Binding-site contacts:
Ligand atom N21 contacts residue GLU114 of chain 1.B at 2.9 Å (salt-bridge).
Ligand atom N30 contacts residue SER134 of chain 1.B at 3.5 Å.
Ligand atom C15 contacts residue ASN141 of chain 1.B at 3.5 Å.
Ligand atom C22 contacts residue GLU114 of chain 1.B at 3.6 Å.
Ligand atom C15 contacts residue TYR113 of chain 1.B at 3.3 Å (hydrophobic).
Ligand atom C11 contacts residue THR86 of chain 1.B at 3.6 Å.
Ligand atom N30 contacts residue THR86 of chain 1.B at 3.5 Å (h-bond).
Ligand atom C02 contacts residue TYR138 of chain 1.B at 3.5 Å (hydrophobic).
Ligand atom C13 contacts residue TYR113 of chain 1.B at 3.4 Å (hydrophobic).
Ligand atom C10 contacts residue PRO85 of chain 1.B at 3.3 Å (hydrophobic).
Ligand atom N30 contacts residue PRO85 of chain 1.B at 3.5 Å.
Ligand atom N30 contacts residue VAL133 of chain 1.B at 3.4 Å (h-bond).
Ligand atom N01 contacts residue ILE135 of chain 1.B at 3.6 Å (h-bond).
Ligand atom C10 contacts residue GLY143 of chain 1.B at 3.5 Å.
Ligand atom C25 contacts residue GLU114 of chain 1.B at 3.4 Å.
Ligand atom N01 contacts residue GLY136 of chain 1.B at 3.0 Å (h-bond).
Ligand atom N30 contacts residue ALA146 of chain 1.B at 3.5 Å.
Ligand atom N01 contacts residue TYR138 of chain 1.B at 3.6 Å.
Ligand atom C27 contacts residue TYR113 of chain 1.B at 3.6 Å (hydrophobic).
Ligand atom C16 contacts residue TYR113 of chain 1.B at 3.5 Å (hydrophobic).
Ligand atom C10 contacts residue GLY142 of chain 1.B at 3.7 Å.
Ligand atom C08 contacts residue GLY142 of chain 1.B at 3.5 Å.
Ligand atom N04 contacts residue LEU140 of chain 1.B at 3.0 Å (h-bond).
Ligand atom C24 contacts residue GLU114 of chain 1.B at 3.5 Å.
Ligand atom C07 contacts residue PRO87 of chain 1.B at 3.7 Å (hydrophobic).
Ligand atom N03 contacts residue TYR138 of chain 1.B at 2.7 Å (h-bond).
Ligand atom C12 contacts residue GLY142 of chain 1.B at 3.6 Å.
Ligand atom N01 contacts residue SER134 of chain 1.B at 3.1 Å (h-bond).
Ligand atom C12 contacts residue GLY111 of chain 1.B at 3.3 Å.
Ligand atom C18 contacts residue VAL139 of chain 1.B at 3.5 Å (hydrophobic).
Ligand atom C15 contacts residue LEU140 of chain 1.B at 3.3 Å (hydrophobic).
Ligand atom N30 contacts residue ILE135 of chain 1.B at 3.5 Å (h-bond).
Ligand atom C13 contacts residue GLY142 of chain 1.B at 3.6 Å.
Ligand atom C09 contacts residue GLY143 of chain 1.B at 3.6 Å.
Ligand atom N14 contacts residue GLY142 of chain 1.B at 3.5 Å.
Ligand atom C17 contacts residue LEU140 of chain 1.B at 3.4 Å (hydrophobic).
Ligand atom C09 contacts residue GLY142 of chain 1.B at 3.5 Å.
Ligand atom C06 contacts residue PRO87 of chain 1.B at 3.5 Å (hydrophobic).
Ligand atom C17 contacts residue VAL139 of chain 1.B at 3.6 Å (hydrophobic).
Ligand atom N03 contacts residue LEU140 of chain 1.B at 3.4 Å (h-bond).

The protein below binds the small molecule below.
Small molecule (SMILES): N#Cc1c(-c2ccc3ccn(Cc4ccc(CN5CCCC5)cc4)c3c2)n[nH]c1N

Sequence of chain 1.B:
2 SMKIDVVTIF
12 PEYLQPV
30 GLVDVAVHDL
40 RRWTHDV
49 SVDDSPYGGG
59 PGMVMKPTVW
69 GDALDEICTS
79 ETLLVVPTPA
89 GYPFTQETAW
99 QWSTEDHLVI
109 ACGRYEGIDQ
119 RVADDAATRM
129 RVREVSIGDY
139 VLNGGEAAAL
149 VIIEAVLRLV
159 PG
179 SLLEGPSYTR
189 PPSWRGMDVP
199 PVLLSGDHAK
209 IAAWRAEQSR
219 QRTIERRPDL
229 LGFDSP

Sequence of chain 1.A:
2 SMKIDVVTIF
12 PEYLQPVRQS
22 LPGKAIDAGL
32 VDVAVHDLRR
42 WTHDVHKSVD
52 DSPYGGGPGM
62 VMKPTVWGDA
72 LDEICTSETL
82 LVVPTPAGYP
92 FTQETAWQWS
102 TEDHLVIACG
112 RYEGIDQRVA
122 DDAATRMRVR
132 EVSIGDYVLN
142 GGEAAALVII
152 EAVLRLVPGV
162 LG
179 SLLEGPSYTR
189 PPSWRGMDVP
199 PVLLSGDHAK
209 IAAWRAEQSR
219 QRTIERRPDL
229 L